Binding-site contacts:
Ligand atom N7 contacts residue HIS413 of chain 4.A at 4.2 Å.
Ligand atom N6 contacts residue GLY422 of chain 4.A at 3.3 Å (h-bond).
Ligand atom C1' contacts residue PRO203 of chain 4.A at 4.1 Å (hydrophobic).
Ligand atom C2 contacts residue VAL202 of chain 4.A at 4.1 Å (hydrophobic).
Ligand atom C4 contacts residue PRO203 of chain 4.A at 4.1 Å (hydrophobic).
Ligand atom N6 contacts residue PHE421 of chain 4.A at 3.8 Å.
Ligand atom N6 contacts residue VAL202 of chain 4.A at 4.2 Å.
Ligand atom C5 contacts residue ASP201 of chain 4.A at 3.3 Å.
Ligand atom N7 contacts residue ASN392 of chain 4.A at 4.2 Å.
Ligand atom C4 contacts residue VAL202 of chain 4.A at 3.7 Å (hydrophobic).
Ligand atom C6 contacts residue GLY422 of chain 4.A at 3.7 Å.
Ligand atom C6 contacts residue PRO203 of chain 4.A at 4.0 Å (hydrophobic).
Ligand atom C5 contacts residue ARG91 of chain 4.A at 4.2 Å.
Ligand atom N1 contacts residue PRO203 of chain 4.A at 4.2 Å.
Ligand atom N6 contacts residue GLY420 of chain 4.A at 3.7 Å.
Ligand atom C5 contacts residue PRO203 of chain 4.A at 3.8 Å (hydrophobic).
Ligand atom C4 contacts residue PRO203 of chain 4.A at 4.0 Å (hydrophobic).
Ligand atom N4 contacts residue ASP201 of chain 4.A at 2.6 Å.
Ligand atom C2' contacts residue HIS413 of chain 4.A at 3.7 Å.
Ligand atom C5 contacts residue VAL202 of chain 4.A at 3.6 Å (hydrophobic).
Ligand atom N3 contacts residue ASP201 of chain 4.A at 4.2 Å.
Ligand atom C6 contacts residue PRO203 of chain 4.A at 4.0 Å (hydrophobic).
Ligand atom C4 contacts residue ASP201 of chain 4.A at 3.5 Å.
Ligand atom O3' contacts residue PRO414 of chain 4.A at 4.2 Å.
Ligand atom C2' contacts residue PRO203 of chain 4.A at 3.3 Å (hydrophobic).
Ligand atom C6 contacts residue VAL202 of chain 4.A at 4.2 Å (hydrophobic).
Ligand atom N1 contacts residue VAL202 of chain 4.A at 3.5 Å.
Ligand atom C8 contacts residue HIS413 of chain 4.A at 3.9 Å.
Ligand atom N6 contacts residue SER415 of chain 4.A at 3.8 Å.
Ligand atom C6 contacts residue VAL202 of chain 4.A at 4.1 Å (hydrophobic).
Ligand atom C6 contacts residue SER415 of chain 4.A at 4.1 Å.
Ligand atom N1 contacts residue PRO203 of chain 4.A at 3.8 Å.
Ligand atom N4 contacts residue VAL202 of chain 4.A at 2.9 Å (h-bond).
Ligand atom C2 contacts residue GLY422 of chain 4.A at 3.2 Å.
Ligand atom N7 contacts residue SER415 of chain 4.A at 3.9 Å.
Ligand atom N7 contacts residue PRO203 of chain 4.A at 4.1 Å.
Ligand atom C2 contacts residue PRO203 of chain 4.A at 4.0 Å (hydrophobic).
Ligand atom C2' contacts residue PRO414 of chain 4.A at 3.6 Å (hydrophobic).
Ligand atom C5 contacts residue PRO203 of chain 4.A at 4.0 Å (hydrophobic).
Ligand atom N1 contacts residue GLY422 of chain 4.A at 2.9 Å (h-bond).

This small molecule binds to this protein.
Small molecule (SMILES): Nc1ccn([C@H]2C[C@H](O[P](=O)(O)OC[C@H]3O[C@@H](n4cnc5c(N)ncnc54)C[C@@H]3O)[C@@H](CO)O2)c(=O)n1

Sequence of chain 4.A:
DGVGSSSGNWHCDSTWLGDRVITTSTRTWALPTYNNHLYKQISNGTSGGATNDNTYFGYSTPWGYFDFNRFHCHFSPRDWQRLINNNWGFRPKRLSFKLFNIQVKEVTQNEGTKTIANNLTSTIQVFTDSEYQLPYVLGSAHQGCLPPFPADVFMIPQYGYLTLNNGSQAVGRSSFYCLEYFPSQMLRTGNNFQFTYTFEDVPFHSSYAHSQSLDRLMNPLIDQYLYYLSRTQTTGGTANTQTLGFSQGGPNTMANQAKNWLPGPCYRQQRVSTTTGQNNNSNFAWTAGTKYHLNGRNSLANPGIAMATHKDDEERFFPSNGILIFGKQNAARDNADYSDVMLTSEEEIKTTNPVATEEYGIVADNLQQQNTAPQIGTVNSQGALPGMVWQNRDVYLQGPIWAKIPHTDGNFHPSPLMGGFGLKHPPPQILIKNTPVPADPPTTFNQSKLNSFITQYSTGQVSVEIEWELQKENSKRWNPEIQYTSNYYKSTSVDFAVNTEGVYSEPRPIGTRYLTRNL